Sequence of chain 1.C:
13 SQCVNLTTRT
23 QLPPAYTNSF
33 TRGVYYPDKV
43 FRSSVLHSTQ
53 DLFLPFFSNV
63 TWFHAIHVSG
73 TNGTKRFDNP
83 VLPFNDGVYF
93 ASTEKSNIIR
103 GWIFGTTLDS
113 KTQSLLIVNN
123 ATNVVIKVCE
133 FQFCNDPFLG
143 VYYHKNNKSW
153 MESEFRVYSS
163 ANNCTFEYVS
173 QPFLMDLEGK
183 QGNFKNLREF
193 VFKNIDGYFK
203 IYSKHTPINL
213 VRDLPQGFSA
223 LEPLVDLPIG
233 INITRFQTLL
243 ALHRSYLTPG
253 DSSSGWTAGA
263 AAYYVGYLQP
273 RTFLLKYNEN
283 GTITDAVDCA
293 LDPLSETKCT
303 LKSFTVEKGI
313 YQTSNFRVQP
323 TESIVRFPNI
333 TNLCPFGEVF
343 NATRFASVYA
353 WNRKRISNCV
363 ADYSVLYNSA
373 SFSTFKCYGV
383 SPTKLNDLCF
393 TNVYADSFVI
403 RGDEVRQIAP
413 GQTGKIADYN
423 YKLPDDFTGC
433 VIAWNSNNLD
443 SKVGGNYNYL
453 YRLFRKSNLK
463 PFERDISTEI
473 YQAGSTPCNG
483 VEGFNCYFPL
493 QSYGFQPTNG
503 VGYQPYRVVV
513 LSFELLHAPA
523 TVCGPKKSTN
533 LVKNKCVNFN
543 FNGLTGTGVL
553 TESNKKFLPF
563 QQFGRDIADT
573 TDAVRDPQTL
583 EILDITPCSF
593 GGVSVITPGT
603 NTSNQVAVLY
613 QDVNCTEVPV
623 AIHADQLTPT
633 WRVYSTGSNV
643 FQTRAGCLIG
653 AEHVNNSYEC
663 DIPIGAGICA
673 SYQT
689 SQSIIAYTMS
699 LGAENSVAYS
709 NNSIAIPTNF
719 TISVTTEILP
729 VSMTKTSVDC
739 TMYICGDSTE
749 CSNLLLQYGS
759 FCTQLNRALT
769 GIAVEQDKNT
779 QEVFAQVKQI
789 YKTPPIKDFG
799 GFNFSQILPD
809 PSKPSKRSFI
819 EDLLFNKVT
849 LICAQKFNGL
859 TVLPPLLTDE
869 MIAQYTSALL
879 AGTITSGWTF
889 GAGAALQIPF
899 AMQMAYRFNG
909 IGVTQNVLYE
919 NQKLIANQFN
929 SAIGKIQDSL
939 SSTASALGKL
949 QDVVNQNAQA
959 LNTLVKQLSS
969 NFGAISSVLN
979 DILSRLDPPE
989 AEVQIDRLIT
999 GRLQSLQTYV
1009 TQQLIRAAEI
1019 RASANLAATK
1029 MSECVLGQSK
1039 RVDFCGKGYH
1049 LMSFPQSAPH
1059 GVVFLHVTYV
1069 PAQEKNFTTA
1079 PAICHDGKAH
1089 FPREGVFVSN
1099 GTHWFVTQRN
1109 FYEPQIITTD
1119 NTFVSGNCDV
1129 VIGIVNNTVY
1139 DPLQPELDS

Binding-site contacts:
Ligand atom C3 contacts residue THR1100 of chain 1.C at 3.7 Å.
Ligand atom C1 contacts residue ASN1098 of chain 1.C at 1.4 Å.
Ligand atom C5 contacts residue PHE1103 of chain 1.C at 3.8 Å (hydrophobic).
Ligand atom C6 contacts residue PHE1103 of chain 1.C at 3.4 Å (hydrophobic).
Ligand atom C2 contacts residue ASN1098 of chain 1.C at 2.5 Å.
Ligand atom C8 contacts residue HIS1101 of chain 1.C at 3.7 Å.
Ligand atom C7 contacts residue ASN1098 of chain 1.C at 3.2 Å.
Ligand atom C1 contacts residue HIS1101 of chain 1.C at 3.6 Å.
Ligand atom C4 contacts residue ASN1098 of chain 1.C at 4.2 Å.
Ligand atom O6 contacts residue PHE1103 of chain 1.C at 4.2 Å.
Ligand atom C4 contacts residue HIS1101 of chain 1.C at 3.8 Å.
Ligand atom C7 contacts residue HIS1101 of chain 1.C at 3.8 Å.
Ligand atom N2 contacts residue ASN1098 of chain 1.C at 2.9 Å (h-bond).
Ligand atom O4 contacts residue HIS1101 of chain 1.C at 3.5 Å.
Ligand atom O5 contacts residue ASN1098 of chain 1.C at 2.4 Å (h-bond).
Ligand atom C6 contacts residue HIS1101 of chain 1.C at 4.3 Å.
Ligand atom C2 contacts residue THR1100 of chain 1.C at 3.5 Å.
Ligand atom N2 contacts residue THR1100 of chain 1.C at 3.1 Å (h-bond).
Ligand atom O7 contacts residue ASN1098 of chain 1.C at 3.1 Å (h-bond).
Ligand atom O5 contacts residue HIS1101 of chain 1.C at 3.9 Å.
Ligand atom C5 contacts residue HIS1101 of chain 1.C at 3.3 Å.
Ligand atom C8 contacts residue THR1100 of chain 1.C at 4.0 Å.
Ligand atom C2 contacts residue HIS1101 of chain 1.C at 4.1 Å.
Ligand atom C3 contacts residue ASN1098 of chain 1.C at 3.8 Å.
Ligand atom C1 contacts residue PHE1103 of chain 1.C at 4.4 Å (hydrophobic).
Ligand atom C7 contacts residue THR1100 of chain 1.C at 4.1 Å.
Ligand atom O3 contacts residue HIS1101 of chain 1.C at 4.5 Å.
Ligand atom C5 contacts residue ASN1098 of chain 1.C at 3.7 Å.
Ligand atom C1 contacts residue THR1100 of chain 1.C at 3.4 Å.
Ligand atom C8 contacts residue ASN1098 of chain 1.C at 3.4 Å.
Ligand atom O5 contacts residue PHE1103 of chain 1.C at 3.6 Å.
Ligand atom O5 contacts residue THR1100 of chain 1.C at 4.4 Å.
Ligand atom O7 contacts residue HIS1101 of chain 1.C at 3.7 Å.
Ligand atom C3 contacts residue HIS1101 of chain 1.C at 3.6 Å.

This protein binds this small molecule.
Small molecule (SMILES): CC(=O)N[C@H]1[C@H](O[C@H]2[C@H](O)[C@@H](NC(C)=O)CO[C@@H]2CO)O[C@H](CO)[C@@H](O[C@@H]2O[C@H](CO)[C@@H](O)[C@H](O)[C@@H]2O)[C@@H]1O